Sequence of chain 1.A:
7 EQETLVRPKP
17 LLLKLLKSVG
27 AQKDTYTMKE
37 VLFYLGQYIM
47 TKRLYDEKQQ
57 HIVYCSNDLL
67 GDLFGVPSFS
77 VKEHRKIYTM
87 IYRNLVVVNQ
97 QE

The small molecule below binds the protein below.
Small molecule (SMILES): CC(C)C[C@@H]1NC(=O)[C@H](Cc2c[nH]c3cc(Cl)ccc23)NC(=O)[C@H](CCC(=O)O)NC(=O)[C@H](Cc2ccccc2)NC(=O)[C@@H]2CCCN2C(=O)[C@H]2CCCN2C(=O)[C@H](Cc2ccccc2)NC(=O)[C@H](CCC(=O)O)NC(=O)[C@H](CC2=c3ccccc3=NC2)NC(=O)[C@H](CC(=O)O)NC1=O

Binding-site contacts:
Ligand atom O contacts residue LYS23 of chain 1.A at 4.1 Å.
Ligand atom CZ2 contacts residue MPO1 of chain 1.E at 3.9 Å.
Ligand atom CG contacts residue GLN28 of chain 1.A at 4.2 Å.
Ligand atom CD1 contacts residue GLY26 of chain 1.A at 3.7 Å.
Ligand atom C contacts residue SER24 of chain 1.A at 4.3 Å.
Ligand atom CD contacts residue SER24 of chain 1.A at 3.9 Å.
Ligand atom CD contacts residue GLN28 of chain 1.A at 4.2 Å.
Ligand atom N contacts residue GLN28 of chain 1.A at 4.1 Å.
Ligand atom CE2 contacts residue MPO1 of chain 1.E at 4.1 Å.
Ligand atom CD1 contacts residue MPO1 of chain 1.E at 3.6 Å.
Ligand atom CE1 contacts residue GLY26 of chain 1.A at 3.8 Å.
Ligand atom O contacts residue GLY26 of chain 1.A at 3.3 Å.
Ligand atom CD1 contacts residue VAL25 of chain 1.A at 3.4 Å (hydrophobic).
Ligand atom CD1 contacts residue GLY26 of chain 1.A at 4.4 Å.
Ligand atom NE1 contacts residue MPO1 of chain 1.E at 3.6 Å.
Ligand atom CG contacts residue SER24 of chain 1.A at 4.1 Å.
Ligand atom CB contacts residue GLN28 of chain 1.A at 4.0 Å.
Ligand atom CA contacts residue SER24 of chain 1.A at 4.3 Å.
Ligand atom CD contacts residue LYS23 of chain 1.A at 3.4 Å.
Ligand atom C contacts residue GLY26 of chain 1.A at 4.4 Å.
Ligand atom N contacts residue SER24 of chain 1.A at 4.1 Å.
Ligand atom OE1 contacts residue GLN28 of chain 1.A at 3.6 Å (h-bond).
Ligand atom O contacts residue GLN28 of chain 1.A at 4.3 Å.
Ligand atom CE1 contacts residue VAL25 of chain 1.A at 3.5 Å (hydrophobic).
Ligand atom CG contacts residue LYS23 of chain 1.A at 3.7 Å.